Sequence of chain 1.N:
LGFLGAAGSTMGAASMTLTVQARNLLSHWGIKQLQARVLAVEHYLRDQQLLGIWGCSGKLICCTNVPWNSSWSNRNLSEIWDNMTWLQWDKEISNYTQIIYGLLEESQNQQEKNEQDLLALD

Binding-site contacts:
Ligand atom C7 contacts residue ASN107 of chain 1.N at 3.4 Å.
Ligand atom O7 contacts residue ASN107 of chain 1.N at 3.8 Å.
Ligand atom C8 contacts residue ASN107 of chain 1.N at 4.3 Å.
Ligand atom C4 contacts residue ASN107 of chain 1.N at 4.1 Å.
Ligand atom C8 contacts residue GLU110 of chain 1.N at 4.0 Å.
Ligand atom O7 contacts residue GLU110 of chain 1.N at 4.1 Å.
Ligand atom C7 contacts residue GLU110 of chain 1.N at 4.5 Å.
Ligand atom C2 contacts residue ASN107 of chain 1.N at 2.3 Å.
Ligand atom O7 contacts residue SER109 of chain 1.N at 3.7 Å.
Ligand atom N2 contacts residue ASN107 of chain 1.N at 2.7 Å (h-bond).
Ligand atom C5 contacts residue ASN107 of chain 1.N at 3.7 Å.
Ligand atom C3 contacts residue ASN107 of chain 1.N at 3.6 Å.
Ligand atom O5 contacts residue ASN107 of chain 1.N at 2.5 Å (h-bond).
Ligand atom C1 contacts residue ASN107 of chain 1.N at 1.4 Å.

A protein and the small-molecule ligand that binds it are described below.
Small molecule (SMILES): CC(=O)N[C@@H]1[C@@H](O)[C@H](O)[C@@H](CO)O[C@H]1O